Sequence of chain 8.E:
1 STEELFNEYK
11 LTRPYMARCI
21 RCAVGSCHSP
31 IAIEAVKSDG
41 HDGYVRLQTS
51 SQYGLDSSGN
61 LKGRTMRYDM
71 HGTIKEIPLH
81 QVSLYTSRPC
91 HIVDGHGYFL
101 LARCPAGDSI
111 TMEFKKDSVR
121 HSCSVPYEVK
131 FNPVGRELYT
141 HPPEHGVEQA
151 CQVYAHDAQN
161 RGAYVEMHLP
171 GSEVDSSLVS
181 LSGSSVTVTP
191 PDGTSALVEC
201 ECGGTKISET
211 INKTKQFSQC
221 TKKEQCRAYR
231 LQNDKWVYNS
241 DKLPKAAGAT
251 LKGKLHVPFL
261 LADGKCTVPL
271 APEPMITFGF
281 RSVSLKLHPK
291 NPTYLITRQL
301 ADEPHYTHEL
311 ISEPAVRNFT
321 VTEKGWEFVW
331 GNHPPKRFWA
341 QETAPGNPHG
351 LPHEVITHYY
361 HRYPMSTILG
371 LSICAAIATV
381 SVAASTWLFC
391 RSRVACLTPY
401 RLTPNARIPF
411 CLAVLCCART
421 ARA

The protein below binds the small molecule below.
Small molecule (SMILES): CC(=O)N[C@@H]1[C@@H](O)[C@H](O)[C@@H](CO)O[C@H]1O

Binding-site contacts:
Ligand atom C4 contacts residue ASN212 of chain 8.E at 4.2 Å.
Ligand atom C5 contacts residue ASN212 of chain 8.E at 3.7 Å.
Ligand atom O7 contacts residue ASN212 of chain 8.E at 4.5 Å.
Ligand atom C7 contacts residue ASN212 of chain 8.E at 3.9 Å.
Ligand atom C2 contacts residue ASN212 of chain 8.E at 2.4 Å.
Ligand atom N2 contacts residue ASN212 of chain 8.E at 2.9 Å (h-bond).
Ligand atom O5 contacts residue ASN212 of chain 8.E at 2.4 Å (h-bond).
Ligand atom C3 contacts residue ASN212 of chain 8.E at 3.8 Å.
Ligand atom N2 contacts residue ILE211 of chain 8.E at 4.3 Å.
Ligand atom C1 contacts residue ILE211 of chain 8.E at 4.2 Å (hydrophobic).
Ligand atom C1 contacts residue ASN212 of chain 8.E at 1.4 Å.